Binding-site contacts:
Ligand atom O5 contacts residue ASN154 of chain 60.C at 4.0 Å.
Ligand atom C2 contacts residue LEU96 of chain 60.H at 3.6 Å (hydrophobic).
Ligand atom C8 contacts residue ASP94 of chain 60.H at 3.5 Å.
Ligand atom C2 contacts residue ASN154 of chain 60.C at 4.0 Å.
Ligand atom C1 contacts residue ASN154 of chain 60.C at 3.1 Å.
Ligand atom C2 contacts residue SER95 of chain 60.H at 3.4 Å.
Ligand atom C3 contacts residue SER95 of chain 60.H at 3.2 Å.
Ligand atom O4 contacts residue LEU96 of chain 60.H at 3.2 Å.
Ligand atom C4 contacts residue LEU96 of chain 60.H at 4.3 Å (hydrophobic).
Ligand atom N2 contacts residue ASN154 of chain 60.C at 3.9 Å.
Ligand atom C8 contacts residue SER95 of chain 60.H at 3.5 Å.
Ligand atom O3 contacts residue LEU96 of chain 60.H at 4.1 Å.
Ligand atom C2 contacts residue MET151 of chain 60.C at 4.1 Å (hydrophobic).
Ligand atom C1 contacts residue SER95 of chain 60.H at 3.6 Å.
Ligand atom O7 contacts residue ASN154 of chain 60.C at 2.9 Å (h-bond).
Ligand atom C3 contacts residue LEU96 of chain 60.H at 4.2 Å (hydrophobic).
Ligand atom N2 contacts residue SER95 of chain 60.H at 2.6 Å (h-bond).
Ligand atom O3 contacts residue SER95 of chain 60.H at 3.2 Å (h-bond).
Ligand atom C8 contacts residue GLY150 of chain 60.C at 3.8 Å.
Ligand atom O7 contacts residue GLY150 of chain 60.C at 2.8 Å (h-bond).
Ligand atom N2 contacts residue LEU96 of chain 60.H at 3.6 Å.
Ligand atom C7 contacts residue MET151 of chain 60.C at 4.3 Å (hydrophobic).
Ligand atom C7 contacts residue GLY150 of chain 60.C at 3.7 Å.
Ligand atom O7 contacts residue HIS148 of chain 60.C at 4.0 Å.
Ligand atom O5 contacts residue MET151 of chain 60.C at 3.8 Å.
Ligand atom C1 contacts residue LEU96 of chain 60.H at 3.9 Å (hydrophobic).
Ligand atom C8 contacts residue ASN154 of chain 60.C at 4.2 Å.
Ligand atom O7 contacts residue MET151 of chain 60.C at 3.3 Å.
Ligand atom C1 contacts residue MET151 of chain 60.C at 3.6 Å (hydrophobic).
Ligand atom O5 contacts residue LEU96 of chain 60.H at 4.5 Å.
Ligand atom C7 contacts residue ASN154 of chain 60.C at 3.4 Å.
Ligand atom C7 contacts residue SER95 of chain 60.H at 3.5 Å.

The protein below binds the small molecule below.
Small molecule (SMILES): CC(=O)N[C@H]1[C@H](O[C@H]2[C@H](O)[C@@H](NC(C)=O)CO[C@@H]2CO)O[C@H](CO)[C@@H](O)[C@@H]1O

Sequence of chain 60.H:
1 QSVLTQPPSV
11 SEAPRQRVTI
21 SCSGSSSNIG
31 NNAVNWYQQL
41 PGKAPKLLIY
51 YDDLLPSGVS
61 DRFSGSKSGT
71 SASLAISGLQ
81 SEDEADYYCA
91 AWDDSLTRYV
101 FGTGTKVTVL

Sequence of chain 60.C:
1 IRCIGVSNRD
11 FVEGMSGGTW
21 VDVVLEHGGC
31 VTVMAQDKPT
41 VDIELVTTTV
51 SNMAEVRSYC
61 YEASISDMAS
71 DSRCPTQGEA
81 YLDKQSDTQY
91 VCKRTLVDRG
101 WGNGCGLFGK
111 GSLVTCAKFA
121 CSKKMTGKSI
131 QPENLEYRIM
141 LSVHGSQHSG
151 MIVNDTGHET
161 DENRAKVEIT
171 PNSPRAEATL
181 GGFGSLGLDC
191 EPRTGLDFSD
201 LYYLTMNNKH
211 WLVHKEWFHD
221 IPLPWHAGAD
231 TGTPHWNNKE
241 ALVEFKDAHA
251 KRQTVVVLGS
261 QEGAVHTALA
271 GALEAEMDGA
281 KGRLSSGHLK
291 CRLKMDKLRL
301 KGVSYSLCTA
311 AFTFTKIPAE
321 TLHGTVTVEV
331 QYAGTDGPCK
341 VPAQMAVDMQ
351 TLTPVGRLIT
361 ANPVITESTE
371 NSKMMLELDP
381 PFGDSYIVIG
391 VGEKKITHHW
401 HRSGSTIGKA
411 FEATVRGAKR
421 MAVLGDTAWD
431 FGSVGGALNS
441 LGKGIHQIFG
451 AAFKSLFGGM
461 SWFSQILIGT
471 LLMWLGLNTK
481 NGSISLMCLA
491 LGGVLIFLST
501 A